Binding-site contacts:
Ligand atom O5 contacts residue ASN47 of chain 1.B at 2.4 Å (h-bond).
Ligand atom C8 contacts residue VAL40 of chain 1.B at 3.5 Å (hydrophobic).
Ligand atom C5 contacts residue ASN47 of chain 1.B at 3.7 Å.
Ligand atom C8 contacts residue GLU29 of chain 1.B at 3.9 Å.
Ligand atom C1 contacts residue ASN47 of chain 1.B at 1.4 Å.
Ligand atom C8 contacts residue SER48 of chain 1.B at 3.8 Å.
Ligand atom C7 contacts residue SER48 of chain 1.B at 3.9 Å.
Ligand atom C8 contacts residue SER49 of chain 1.B at 3.6 Å.
Ligand atom C8 contacts residue ASN47 of chain 1.B at 4.0 Å.
Ligand atom O7 contacts residue SER48 of chain 1.B at 2.9 Å (h-bond).
Ligand atom C8 contacts residue ASN42 of chain 1.B at 4.5 Å.
Ligand atom O7 contacts residue SER49 of chain 1.B at 2.6 Å (h-bond).
Ligand atom N2 contacts residue SER49 of chain 1.B at 4.5 Å.
Ligand atom N2 contacts residue ASN47 of chain 1.B at 2.9 Å (h-bond).
Ligand atom C4 contacts residue ASN47 of chain 1.B at 4.2 Å.
Ligand atom O7 contacts residue ASN47 of chain 1.B at 3.0 Å (h-bond).
Ligand atom C7 contacts residue ASN47 of chain 1.B at 3.2 Å.
Ligand atom C7 contacts residue SER49 of chain 1.B at 3.4 Å.
Ligand atom C3 contacts residue ASN47 of chain 1.B at 3.8 Å.
Ligand atom C1 contacts residue ASN42 of chain 1.B at 4.3 Å.
Ligand atom N2 contacts residue ASN42 of chain 1.B at 4.3 Å.
Ligand atom C2 contacts residue ASN47 of chain 1.B at 2.5 Å.

Sequence of chain 1.B:
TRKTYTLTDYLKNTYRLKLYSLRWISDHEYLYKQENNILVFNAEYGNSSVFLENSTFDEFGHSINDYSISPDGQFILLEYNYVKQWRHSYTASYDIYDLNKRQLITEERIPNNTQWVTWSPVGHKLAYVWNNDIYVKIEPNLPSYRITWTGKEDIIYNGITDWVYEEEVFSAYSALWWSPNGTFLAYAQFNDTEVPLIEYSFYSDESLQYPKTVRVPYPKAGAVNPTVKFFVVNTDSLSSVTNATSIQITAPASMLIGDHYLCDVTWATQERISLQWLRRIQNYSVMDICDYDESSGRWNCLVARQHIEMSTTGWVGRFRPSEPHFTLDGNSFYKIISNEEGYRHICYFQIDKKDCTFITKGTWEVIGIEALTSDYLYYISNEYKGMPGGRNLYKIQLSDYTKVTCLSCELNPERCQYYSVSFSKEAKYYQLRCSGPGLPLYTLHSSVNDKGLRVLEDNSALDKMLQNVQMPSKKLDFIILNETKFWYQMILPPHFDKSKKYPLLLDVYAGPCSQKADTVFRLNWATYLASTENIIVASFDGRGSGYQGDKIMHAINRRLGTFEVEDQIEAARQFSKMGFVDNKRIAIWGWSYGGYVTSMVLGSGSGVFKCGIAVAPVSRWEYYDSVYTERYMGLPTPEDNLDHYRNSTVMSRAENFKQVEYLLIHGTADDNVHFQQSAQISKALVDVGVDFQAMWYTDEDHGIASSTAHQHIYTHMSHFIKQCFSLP

This protein binds this small molecule.
Small molecule (SMILES): CC(=O)N[C@H]1[C@H](O[C@H]2[C@H](O)[C@@H](NC(C)=O)CO[C@@H]2CO)O[C@H](CO)[C@@H](O)[C@@H]1O